This protein binds this small molecule.
Small molecule (SMILES): CC[C@H](C)[C@H](NC(=O)[C@@H](N)CC(C)C)C(=O)NCC(=O)N[C@@H](CCCN=C(N)N)C(=O)N[C@H](C=O)[C@@H](C)O

Binding-site contacts:
Ligand atom N contacts residue LYS234 of chain 3.C at 3.6 Å.
Ligand atom CB contacts residue SER233 of chain 3.C at 4.1 Å.
Ligand atom CD contacts residue SER86 of chain 4.A at 3.5 Å.
Ligand atom CA contacts residue SER233 of chain 3.C at 3.6 Å.
Ligand atom NE contacts residue SER86 of chain 4.A at 3.6 Å.
Ligand atom CZ contacts residue SER86 of chain 4.A at 3.2 Å.
Ligand atom NH2 contacts residue LEU87 of chain 4.A at 3.9 Å.
Ligand atom CZ contacts residue LYS98 of chain 4.A at 3.7 Å.
Ligand atom O contacts residue LYS98 of chain 4.A at 3.8 Å.
Ligand atom NH1 contacts residue LYS98 of chain 4.A at 3.7 Å.
Ligand atom N contacts residue LYS234 of chain 3.C at 1.5 Å.
Ligand atom CA contacts residue SER86 of chain 4.A at 4.0 Å.
Ligand atom CA contacts residue LYS234 of chain 3.C at 2.5 Å.
Ligand atom CD contacts residue ASN101 of chain 4.A at 3.2 Å.
Ligand atom NH2 contacts residue PHE100 of chain 4.A at 2.8 Å (h-bond).
Ligand atom CD2 contacts residue ILE84 of chain 4.A at 3.9 Å (hydrophobic).
Ligand atom CB contacts residue LYS234 of chain 3.C at 3.9 Å.
Ligand atom C contacts residue SER86 of chain 4.A at 3.6 Å.
Ligand atom NH2 contacts residue LYS98 of chain 4.A at 2.7 Å (salt-bridge).
Ligand atom CZ contacts residue ASN101 of chain 4.A at 3.7 Å.
Ligand atom NH1 contacts residue LEU87 of chain 4.A at 3.9 Å.
Ligand atom NH2 contacts residue SER86 of chain 4.A at 3.5 Å (h-bond).
Ligand atom CB contacts residue SER86 of chain 4.A at 3.9 Å.
Ligand atom NH1 contacts residue THR88 of chain 4.A at 3.8 Å.
Ligand atom CZ contacts residue PHE100 of chain 4.A at 4.1 Å (hydrophobic).
Ligand atom NH2 contacts residue ASN101 of chain 4.A at 3.7 Å.
Ligand atom C contacts residue LYS98 of chain 4.A at 3.7 Å.
Ligand atom NH2 contacts residue LYS97 of chain 4.A at 3.6 Å (salt-bridge).
Ligand atom O contacts residue SER86 of chain 4.A at 2.8 Å (h-bond).
Ligand atom N contacts residue SER233 of chain 3.C at 3.0 Å (h-bond).
Ligand atom C contacts residue THR88 of chain 4.A at 4.2 Å.
Ligand atom O contacts residue LYS234 of chain 3.C at 3.4 Å.
Ligand atom CG contacts residue SER86 of chain 4.A at 4.2 Å.
Ligand atom CD1 contacts residue ILE84 of chain 4.A at 4.0 Å (hydrophobic).
Ligand atom N contacts residue SER86 of chain 4.A at 4.0 Å.
Ligand atom NH1 contacts residue SER86 of chain 4.A at 3.4 Å (h-bond).
Ligand atom NE contacts residue ASN101 of chain 4.A at 3.0 Å (h-bond).
Ligand atom C contacts residue LYS234 of chain 3.C at 3.0 Å.
Ligand atom CZ contacts residue LEU87 of chain 4.A at 4.2 Å (hydrophobic).
Ligand atom O contacts residue THR88 of chain 4.A at 3.7 Å.

Sequence of chain 3.C:
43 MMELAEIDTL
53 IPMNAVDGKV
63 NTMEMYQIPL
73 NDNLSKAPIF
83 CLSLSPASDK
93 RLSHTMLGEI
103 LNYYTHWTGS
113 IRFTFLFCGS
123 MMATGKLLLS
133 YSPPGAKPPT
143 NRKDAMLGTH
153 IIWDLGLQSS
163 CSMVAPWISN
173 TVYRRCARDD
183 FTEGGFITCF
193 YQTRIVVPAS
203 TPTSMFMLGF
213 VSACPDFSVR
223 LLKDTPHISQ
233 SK

Sequence of chain 4.A:
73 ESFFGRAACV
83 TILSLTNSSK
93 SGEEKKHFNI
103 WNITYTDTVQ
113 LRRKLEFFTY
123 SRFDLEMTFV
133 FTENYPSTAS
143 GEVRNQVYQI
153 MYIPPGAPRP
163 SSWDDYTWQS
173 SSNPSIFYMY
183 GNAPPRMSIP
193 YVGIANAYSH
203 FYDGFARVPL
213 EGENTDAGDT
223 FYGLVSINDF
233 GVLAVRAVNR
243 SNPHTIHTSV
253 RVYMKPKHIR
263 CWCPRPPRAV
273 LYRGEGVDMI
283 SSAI